A protein and the small-molecule ligand that binds it are described below.
Small molecule (SMILES): CCNCCN1C[C@H](c2ccccc2)OC[C@H]1C

Sequence of chain 1.B:
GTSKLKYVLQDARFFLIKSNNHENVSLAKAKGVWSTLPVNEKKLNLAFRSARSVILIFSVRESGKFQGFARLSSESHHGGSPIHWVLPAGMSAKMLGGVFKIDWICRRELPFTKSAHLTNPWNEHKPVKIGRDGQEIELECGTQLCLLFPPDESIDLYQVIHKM

Binding-site contacts:
Ligand atom C02 contacts residue SER52 of chain 1.B at 3.3 Å.
Ligand atom C16 contacts residue LEU113 of chain 1.B at 3.5 Å (hydrophobic).
Ligand atom C19 contacts residue PRO105 of chain 1.B at 4.0 Å (hydrophobic).
Ligand atom N03 contacts residue SER52 of chain 1.B at 3.0 Å (h-bond).
Ligand atom C02 contacts residue SO41 of chain 1.L at 3.8 Å.
Ligand atom C15 contacts residue PRO105 of chain 1.B at 3.5 Å (hydrophobic).
Ligand atom N03 contacts residue LEU113 of chain 1.B at 3.7 Å.
Ligand atom C13 contacts residue LEU113 of chain 1.B at 4.0 Å (hydrophobic).
Ligand atom C19 contacts residue LEU54 of chain 1.B at 3.8 Å (hydrophobic).
Ligand atom O21 contacts residue LEU113 of chain 1.B at 3.4 Å.
Ligand atom C14 contacts residue SO41 of chain 1.L at 3.1 Å.
Ligand atom C14 contacts residue PRO105 of chain 1.B at 3.8 Å (hydrophobic).
Ligand atom C14 contacts residue LEU113 of chain 1.B at 3.9 Å (hydrophobic).
Ligand atom C16 contacts residue PRO105 of chain 1.B at 3.6 Å (hydrophobic).
Ligand atom C17 contacts residue PRO105 of chain 1.B at 4.1 Å (hydrophobic).
Ligand atom C17 contacts residue SER109 of chain 1.B at 3.6 Å.
Ligand atom C22 contacts residue TRP102 of chain 1.B at 3.9 Å (hydrophobic).
Ligand atom C18 contacts residue MET108 of chain 1.B at 3.6 Å (hydrophobic).
Ligand atom N03 contacts residue SO41 of chain 1.L at 3.3 Å (h-bond).
Ligand atom C20 contacts residue PRO105 of chain 1.B at 3.5 Å (hydrophobic).
Ligand atom C01 contacts residue TRP51 of chain 1.B at 3.6 Å (hydrophobic).
Ligand atom C22 contacts residue LEU113 of chain 1.B at 4.0 Å (hydrophobic).
Ligand atom C01 contacts residue TRP102 of chain 1.B at 3.8 Å (hydrophobic).
Ligand atom C15 contacts residue LEU113 of chain 1.B at 3.9 Å (hydrophobic).
Ligand atom C18 contacts residue MET112 of chain 1.B at 3.8 Å (hydrophobic).
Ligand atom C01 contacts residue SO41 of chain 1.L at 3.4 Å.
Ligand atom C18 contacts residue LEU54 of chain 1.B at 4.0 Å (hydrophobic).
Ligand atom C22 contacts residue ASN41 of chain 1.B at 4.0 Å.
Ligand atom C02 contacts residue LEU113 of chain 1.B at 3.8 Å (hydrophobic).
Ligand atom C01 contacts residue SER52 of chain 1.B at 3.7 Å.
Ligand atom O21 contacts residue PRO105 of chain 1.B at 4.0 Å.
Ligand atom C20 contacts residue LEU54 of chain 1.B at 4.2 Å (hydrophobic).
Ligand atom C01 contacts residue ASN41 of chain 1.B at 3.9 Å.
Ligand atom O21 contacts residue LEU104 of chain 1.B at 4.2 Å.
Ligand atom C16 contacts residue LEU104 of chain 1.B at 4.1 Å (hydrophobic).
Ligand atom C13 contacts residue SO41 of chain 1.L at 3.1 Å.
Ligand atom C17 contacts residue MET108 of chain 1.B at 3.8 Å (hydrophobic).
Ligand atom C17 contacts residue MET112 of chain 1.B at 4.0 Å (hydrophobic).
Ligand atom C22 contacts residue SO41 of chain 1.L at 3.5 Å.
Ligand atom O21 contacts residue SO41 of chain 1.L at 3.8 Å.